Sequence of chain 1.C:
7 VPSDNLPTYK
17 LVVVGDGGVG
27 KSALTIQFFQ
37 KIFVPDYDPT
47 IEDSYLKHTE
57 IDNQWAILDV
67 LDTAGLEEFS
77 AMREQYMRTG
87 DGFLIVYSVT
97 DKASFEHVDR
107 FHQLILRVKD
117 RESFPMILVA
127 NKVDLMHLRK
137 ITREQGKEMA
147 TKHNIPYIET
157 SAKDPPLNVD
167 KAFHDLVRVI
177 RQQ

This protein binds this small molecule.
Small molecule (SMILES): Nc1nc2c(ncn2[C@@H]2O[C@H](CO[P](=O)(O)O[P](=O)(O)NP(=O)(O)O)[C@@H](O)[C@H]2O)c(=O)[nH]1

Binding-site contacts:
Ligand atom N7 contacts residue ASN127 of chain 1.C at 3.2 Å (h-bond).
Ligand atom PG contacts residue MG1 of chain 1.X at 3.2 Å.
Ligand atom O2B contacts residue LYS27 of chain 1.C at 2.8 Å (salt-bridge).
Ligand atom N2 contacts residue ASP130 of chain 1.C at 3.0 Å (salt-bridge).
Ligand atom O6 contacts residue SER157 of chain 1.C at 3.5 Å (h-bond).
Ligand atom O2G contacts residue LYS27 of chain 1.C at 2.6 Å (salt-bridge).
Ligand atom O2B contacts residue VAL25 of chain 1.C at 3.5 Å (h-bond).
Ligand atom O2' contacts residue VAL40 of chain 1.C at 2.7 Å (h-bond).
Ligand atom O2A contacts residue ALA29 of chain 1.C at 2.7 Å (h-bond).
Ligand atom O2A contacts residue SER28 of chain 1.C at 3.0 Å (h-bond).
Ligand atom O6 contacts residue LYS128 of chain 1.C at 3.5 Å.
Ligand atom O2' contacts residue PHE39 of chain 1.C at 3.3 Å.
Ligand atom O6 contacts residue ALA158 of chain 1.C at 2.9 Å (h-bond).
Ligand atom O2' contacts residue PRO41 of chain 1.C at 3.0 Å (h-bond).
Ligand atom O6 contacts residue ASP130 of chain 1.C at 3.1 Å (salt-bridge).
Ligand atom O2G contacts residue GLY71 of chain 1.C at 2.7 Å (h-bond).
Ligand atom C8 contacts residue LYS128 of chain 1.C at 3.6 Å.
Ligand atom O2B contacts residue GLY26 of chain 1.C at 3.1 Å (h-bond).
Ligand atom O1A contacts residue TYR43 of chain 1.C at 3.2 Å.
Ligand atom O1G contacts residue TYR43 of chain 1.C at 2.7 Å (h-bond).
Ligand atom O3G contacts residue MG1 of chain 1.X at 2.0 Å.
Ligand atom N3B contacts residue GLY24 of chain 1.C at 2.9 Å (h-bond).
Ligand atom C5 contacts residue LYS128 of chain 1.C at 3.5 Å.
Ligand atom O3' contacts residue PRO41 of chain 1.C at 2.7 Å (h-bond).
Ligand atom O3G contacts residue THR46 of chain 1.C at 2.8 Å (h-bond).
Ligand atom O2A contacts residue LYS27 of chain 1.C at 3.6 Å (salt-bridge).
Ligand atom O4' contacts residue LYS128 of chain 1.C at 3.1 Å (salt-bridge).
Ligand atom N9 contacts residue LYS128 of chain 1.C at 3.5 Å.
Ligand atom O1B contacts residue SER28 of chain 1.C at 3.0 Å (h-bond).
Ligand atom C8 contacts residue ALA29 of chain 1.C at 3.5 Å (hydrophobic).
Ligand atom N3B contacts residue TYR43 of chain 1.C at 3.5 Å.
Ligand atom PB contacts residue MG1 of chain 1.X at 3.3 Å.
Ligand atom C6 contacts residue ASP130 of chain 1.C at 3.4 Å.
Ligand atom N2 contacts residue LEU131 of chain 1.C at 3.6 Å.
Ligand atom O2A contacts residue GLY26 of chain 1.C at 3.3 Å.
Ligand atom N1 contacts residue ASP130 of chain 1.C at 2.9 Å (salt-bridge).
Ligand atom C6 contacts residue LYS128 of chain 1.C at 3.5 Å.
Ligand atom O1B contacts residue MG1 of chain 1.X at 2.1 Å.
Ligand atom PB contacts residue LYS27 of chain 1.C at 3.5 Å.
Ligand atom O3A contacts residue GLY26 of chain 1.C at 3.2 Å (h-bond).